Sequence of chain 1.A:
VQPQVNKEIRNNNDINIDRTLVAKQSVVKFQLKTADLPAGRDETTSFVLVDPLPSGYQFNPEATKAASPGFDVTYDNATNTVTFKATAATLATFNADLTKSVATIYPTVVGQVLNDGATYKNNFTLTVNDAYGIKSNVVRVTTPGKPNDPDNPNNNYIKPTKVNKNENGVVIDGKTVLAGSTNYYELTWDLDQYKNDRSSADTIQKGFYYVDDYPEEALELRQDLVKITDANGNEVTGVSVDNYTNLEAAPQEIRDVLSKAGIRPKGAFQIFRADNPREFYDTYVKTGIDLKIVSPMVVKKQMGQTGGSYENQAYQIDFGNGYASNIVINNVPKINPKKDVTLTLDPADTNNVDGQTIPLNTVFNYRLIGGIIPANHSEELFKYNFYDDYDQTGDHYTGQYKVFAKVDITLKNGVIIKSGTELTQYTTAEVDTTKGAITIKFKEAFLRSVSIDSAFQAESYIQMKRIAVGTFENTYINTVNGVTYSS

The protein below binds the small molecule below.
Small molecule (SMILES): OC[C@H]1O[C@H](O)[C@H](O)[C@@H](O)[C@@H]1O

Binding-site contacts:
Ligand atom O6 contacts residue LYS45 of chain 1.A at 4.0 Å.
Ligand atom C2 contacts residue ILE179 of chain 1.A at 3.3 Å (hydrophobic).
Ligand atom C4 contacts residue GLY343 of chain 1.A at 4.1 Å.
Ligand atom O2 contacts residue LYS180 of chain 1.A at 4.0 Å.
Ligand atom C1 contacts residue ILE179 of chain 1.A at 4.3 Å (hydrophobic).
Ligand atom O3 contacts residue LYS180 of chain 1.A at 3.7 Å.
Ligand atom O4 contacts residue GLY343 of chain 1.A at 4.5 Å.
Ligand atom C3 contacts residue TYR344 of chain 1.A at 4.1 Å (hydrophobic).
Ligand atom C4 contacts residue ALA345 of chain 1.A at 3.5 Å (hydrophobic).
Ligand atom O6 contacts residue TYR344 of chain 1.A at 4.3 Å.
Ligand atom C5 contacts residue TYR344 of chain 1.A at 3.7 Å (hydrophobic).
Ligand atom O3 contacts residue ALA345 of chain 1.A at 2.7 Å (h-bond).
Ligand atom C3 contacts residue ALA345 of chain 1.A at 4.0 Å (hydrophobic).
Ligand atom C5 contacts residue GLY343 of chain 1.A at 4.2 Å.
Ligand atom C3 contacts residue ILE179 of chain 1.A at 4.5 Å (hydrophobic).
Ligand atom O4 contacts residue ALA345 of chain 1.A at 3.1 Å (h-bond).
Ligand atom C1 contacts residue TYR344 of chain 1.A at 3.6 Å (hydrophobic).
Ligand atom O2 contacts residue ILE179 of chain 1.A at 3.0 Å (h-bond).
Ligand atom O3 contacts residue TYR344 of chain 1.A at 3.9 Å.
Ligand atom O4 contacts residue TYR344 of chain 1.A at 3.7 Å.
Ligand atom C6 contacts residue TYR344 of chain 1.A at 3.8 Å (hydrophobic).
Ligand atom C2 contacts residue TYR344 of chain 1.A at 3.5 Å (hydrophobic).
Ligand atom C6 contacts residue GLY343 of chain 1.A at 3.2 Å.
Ligand atom O6 contacts residue GLY343 of chain 1.A at 3.9 Å.
Ligand atom O5 contacts residue TYR344 of chain 1.A at 3.1 Å.
Ligand atom C4 contacts residue TYR344 of chain 1.A at 3.5 Å (hydrophobic).
Ligand atom O6 contacts residue ASP137 of chain 1.A at 4.2 Å.
Ligand atom O3 contacts residue ILE179 of chain 1.A at 4.3 Å.
Ligand atom O5 contacts residue ASP137 of chain 1.A at 4.3 Å.